Sequence of chain 1.C:
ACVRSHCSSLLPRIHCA

Sequence of chain 1.B:
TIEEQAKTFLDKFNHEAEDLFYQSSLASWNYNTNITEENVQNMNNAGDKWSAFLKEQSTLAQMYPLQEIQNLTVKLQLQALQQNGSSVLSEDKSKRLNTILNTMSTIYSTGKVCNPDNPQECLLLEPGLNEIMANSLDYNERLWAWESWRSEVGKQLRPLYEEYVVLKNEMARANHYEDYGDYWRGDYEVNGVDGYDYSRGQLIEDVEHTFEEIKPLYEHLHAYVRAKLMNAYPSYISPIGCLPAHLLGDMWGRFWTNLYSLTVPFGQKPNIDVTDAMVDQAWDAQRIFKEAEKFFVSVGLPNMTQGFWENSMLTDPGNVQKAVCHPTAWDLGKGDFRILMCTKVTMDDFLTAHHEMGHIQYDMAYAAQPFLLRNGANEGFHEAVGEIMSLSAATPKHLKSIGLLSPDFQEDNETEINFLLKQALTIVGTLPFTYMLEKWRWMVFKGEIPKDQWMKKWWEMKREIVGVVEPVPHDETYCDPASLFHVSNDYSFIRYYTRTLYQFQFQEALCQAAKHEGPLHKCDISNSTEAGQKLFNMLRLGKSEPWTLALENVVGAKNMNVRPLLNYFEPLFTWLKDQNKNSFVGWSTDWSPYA

Binding-site contacts:
Ligand atom O2 contacts residue CYS16 of chain 1.C at 3.3 Å (h-bond).
Ligand atom C9 contacts residue CYS2 of chain 1.C at 2.3 Å (hydrophobic).
Ligand atom C8 contacts residue CYS16 of chain 1.C at 2.8 Å (hydrophobic).
Ligand atom C5 contacts residue SER5 of chain 1.C at 3.4 Å.
Ligand atom C7 contacts residue SER9 of chain 1.C at 3.9 Å.
Ligand atom N1 contacts residue ARG13 of chain 1.C at 3.9 Å.
Ligand atom C2 contacts residue SER5 of chain 1.C at 3.5 Å.
Ligand atom N1 contacts residue TYR493 of chain 1.B at 3.4 Å (h-bond).
Ligand atom C10 contacts residue HIS15 of chain 1.C at 4.1 Å.
Ligand atom C9 contacts residue ALA1 of chain 1.C at 4.0 Å (hydrophobic).
Ligand atom O3 contacts residue ARG4 of chain 1.C at 4.1 Å.
Ligand atom O2 contacts residue ARG13 of chain 1.C at 3.4 Å (salt-bridge).
Ligand atom O1 contacts residue SER9 of chain 1.C at 2.5 Å (h-bond).
Ligand atom C4 contacts residue TYR493 of chain 1.B at 3.2 Å (hydrophobic).
Ligand atom C8 contacts residue LEU11 of chain 1.C at 3.9 Å (hydrophobic).
Ligand atom C7 contacts residue SER5 of chain 1.C at 3.6 Å.
Ligand atom C11 contacts residue ARG4 of chain 1.C at 3.6 Å.
Ligand atom C11 contacts residue SER5 of chain 1.C at 3.9 Å.
Ligand atom O2 contacts residue TYR493 of chain 1.B at 3.6 Å (h-bond).
Ligand atom C1 contacts residue TYR493 of chain 1.B at 3.2 Å (hydrophobic).
Ligand atom C12 contacts residue LEU11 of chain 1.C at 4.2 Å (hydrophobic).
Ligand atom O1 contacts residue CYS7 of chain 1.C at 3.7 Å.
Ligand atom C4 contacts residue ARG13 of chain 1.C at 3.9 Å.
Ligand atom C6 contacts residue CYS7 of chain 1.C at 3.9 Å (hydrophobic).
Ligand atom C4 contacts residue CYS16 of chain 1.C at 3.5 Å (hydrophobic).
Ligand atom C5 contacts residue CYS2 of chain 1.C at 3.7 Å (hydrophobic).
Ligand atom N2 contacts residue SER9 of chain 1.C at 4.1 Å.
Ligand atom O1 contacts residue LEU11 of chain 1.C at 3.2 Å (h-bond).
Ligand atom C6 contacts residue SER9 of chain 1.C at 3.3 Å.
Ligand atom C11 contacts residue CYS2 of chain 1.C at 1.8 Å (hydrophobic).
Ligand atom C12 contacts residue HIS6 of chain 1.C at 3.9 Å.
Ligand atom C12 contacts residue SER9 of chain 1.C at 4.0 Å.
Ligand atom C7 contacts residue CYS7 of chain 1.C at 3.2 Å (hydrophobic).
Ligand atom O1 contacts residue LEU10 of chain 1.C at 3.4 Å.
Ligand atom O3 contacts residue SER5 of chain 1.C at 2.8 Å.
Ligand atom C8 contacts residue TYR493 of chain 1.B at 3.4 Å (hydrophobic).
Ligand atom C10 contacts residue CYS16 of chain 1.C at 1.8 Å (hydrophobic).
Ligand atom C11 contacts residue ALA1 of chain 1.C at 2.7 Å (hydrophobic).
Ligand atom N3 contacts residue SER5 of chain 1.C at 3.9 Å.
Ligand atom C12 contacts residue CYS7 of chain 1.C at 1.8 Å (hydrophobic).

This small molecule binds to this protein.
Small molecule (SMILES): O=C(CCBr)N1CN(C(=O)CCBr)CN(C(=O)CCBr)C1